This small molecule binds to this protein.
Small molecule (SMILES): CC(=O)N[C@@H]1[C@@H](O)[C@H](O)[C@@H](CO)O[C@H]1O

Sequence of chain 1.C:
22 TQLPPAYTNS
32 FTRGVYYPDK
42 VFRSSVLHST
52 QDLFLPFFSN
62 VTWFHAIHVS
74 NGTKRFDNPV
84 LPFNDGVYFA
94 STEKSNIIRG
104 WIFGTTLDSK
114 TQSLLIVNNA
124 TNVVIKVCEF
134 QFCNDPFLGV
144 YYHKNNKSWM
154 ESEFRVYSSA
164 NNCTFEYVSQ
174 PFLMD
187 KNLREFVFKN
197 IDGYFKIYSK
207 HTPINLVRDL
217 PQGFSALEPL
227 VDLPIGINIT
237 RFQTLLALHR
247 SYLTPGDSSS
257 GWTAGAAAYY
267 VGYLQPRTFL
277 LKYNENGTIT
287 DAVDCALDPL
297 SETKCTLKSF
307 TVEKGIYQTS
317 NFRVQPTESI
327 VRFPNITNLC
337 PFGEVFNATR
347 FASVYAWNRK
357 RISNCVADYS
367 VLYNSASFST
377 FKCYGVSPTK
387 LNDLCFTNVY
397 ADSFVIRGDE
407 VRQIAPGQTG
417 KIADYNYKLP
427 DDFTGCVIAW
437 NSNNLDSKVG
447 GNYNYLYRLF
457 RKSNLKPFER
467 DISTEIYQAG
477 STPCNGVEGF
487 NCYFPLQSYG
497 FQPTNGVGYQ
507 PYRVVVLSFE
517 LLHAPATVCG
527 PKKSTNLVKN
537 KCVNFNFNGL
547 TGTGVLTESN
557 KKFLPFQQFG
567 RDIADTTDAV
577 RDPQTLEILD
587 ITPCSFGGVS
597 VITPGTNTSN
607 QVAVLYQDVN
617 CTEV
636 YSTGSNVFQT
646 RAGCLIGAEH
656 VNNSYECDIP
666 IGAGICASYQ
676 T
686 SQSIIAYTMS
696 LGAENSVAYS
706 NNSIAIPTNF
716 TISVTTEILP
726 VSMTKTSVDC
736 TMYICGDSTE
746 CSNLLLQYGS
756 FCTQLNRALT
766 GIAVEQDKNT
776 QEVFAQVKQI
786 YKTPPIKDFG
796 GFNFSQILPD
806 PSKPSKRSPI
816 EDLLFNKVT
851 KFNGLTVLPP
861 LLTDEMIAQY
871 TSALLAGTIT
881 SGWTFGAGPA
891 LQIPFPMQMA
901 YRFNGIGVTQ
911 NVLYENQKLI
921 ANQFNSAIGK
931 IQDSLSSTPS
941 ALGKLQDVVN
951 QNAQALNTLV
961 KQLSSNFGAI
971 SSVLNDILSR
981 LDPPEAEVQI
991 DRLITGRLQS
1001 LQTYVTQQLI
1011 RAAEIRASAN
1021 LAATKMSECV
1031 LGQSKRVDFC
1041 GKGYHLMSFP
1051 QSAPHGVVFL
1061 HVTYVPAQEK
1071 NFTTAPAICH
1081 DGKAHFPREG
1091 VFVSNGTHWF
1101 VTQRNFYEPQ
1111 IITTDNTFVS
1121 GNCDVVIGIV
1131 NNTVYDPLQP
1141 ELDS

Binding-site contacts:
Ligand atom C8 contacts residue ASN657 of chain 1.C at 4.3 Å.
Ligand atom C2 contacts residue ASN657 of chain 1.C at 2.5 Å.
Ligand atom C5 contacts residue ASN657 of chain 1.C at 3.7 Å.
Ligand atom C7 contacts residue ASN657 of chain 1.C at 3.1 Å.
Ligand atom O7 contacts residue ASN657 of chain 1.C at 2.9 Å (h-bond).
Ligand atom C1 contacts residue ASN657 of chain 1.C at 1.4 Å.
Ligand atom N2 contacts residue ASN657 of chain 1.C at 2.9 Å (h-bond).
Ligand atom C4 contacts residue ASN657 of chain 1.C at 4.2 Å.
Ligand atom C3 contacts residue ASN657 of chain 1.C at 3.8 Å.
Ligand atom O5 contacts residue ASN657 of chain 1.C at 2.4 Å (h-bond).